The small molecule below binds the protein below.
Small molecule (SMILES): CC/C(=C(\c1ccc(O)cc1)c1ccc(OCCN(C)C)cc1)c1ccccc1

Sequence of chain 2.E:
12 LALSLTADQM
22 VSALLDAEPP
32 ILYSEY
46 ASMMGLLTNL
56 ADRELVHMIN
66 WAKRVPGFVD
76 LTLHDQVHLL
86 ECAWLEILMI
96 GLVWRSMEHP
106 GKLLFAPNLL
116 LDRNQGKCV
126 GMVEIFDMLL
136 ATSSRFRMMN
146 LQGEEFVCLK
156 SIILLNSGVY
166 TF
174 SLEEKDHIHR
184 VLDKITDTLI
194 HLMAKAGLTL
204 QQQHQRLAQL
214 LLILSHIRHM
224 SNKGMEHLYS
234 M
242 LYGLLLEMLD

Binding-site contacts:
Ligand atom C3 contacts residue PHE110 of chain 2.E at 4.0 Å (hydrophobic).
Ligand atom C6 contacts residue LEU52 of chain 2.E at 4.0 Å (hydrophobic).
Ligand atom C6 contacts residue ALA56 of chain 2.E at 3.9 Å (hydrophobic).
Ligand atom C10 contacts residue PHE131 of chain 2.E at 3.8 Å (hydrophobic).
Ligand atom C15 contacts residue GLY227 of chain 2.E at 3.7 Å.
Ligand atom O20 contacts residue LEU231 of chain 2.E at 3.8 Å.
Ligand atom C13 contacts residue MET49 of chain 2.E at 3.8 Å (hydrophobic).
Ligand atom C24 contacts residue THR53 of chain 2.E at 3.9 Å.
Ligand atom C23 contacts residue ALA56 of chain 2.E at 3.9 Å (hydrophobic).
Ligand atom C15 contacts residue LEU231 of chain 2.E at 3.6 Å (hydrophobic).
Ligand atom C26 contacts residue ASP57 of chain 2.E at 3.2 Å.
Ligand atom C25 contacts residue ASP57 of chain 2.E at 3.4 Å.
Ligand atom N24 contacts residue ASP57 of chain 2.E at 3.4 Å (salt-bridge).
Ligand atom C24 contacts residue ASP57 of chain 2.E at 3.0 Å.
Ligand atom C12 contacts residue MET127 of chain 2.E at 3.7 Å (hydrophobic).
Ligand atom C1 contacts residue PHE110 of chain 2.E at 3.9 Å (hydrophobic).
Ligand atom C10 contacts residue ILE130 of chain 2.E at 3.8 Å (hydrophobic).
Ligand atom C4 contacts residue GLU59 of chain 2.E at 3.4 Å.
Ligand atom C20 contacts residue LEU231 of chain 2.E at 3.9 Å (hydrophobic).
Ligand atom C20 contacts residue ALA56 of chain 2.E at 3.6 Å (hydrophobic).
Ligand atom C13 contacts residue MET127 of chain 2.E at 3.5 Å (hydrophobic).
Ligand atom C21 contacts residue TRP89 of chain 2.E at 4.0 Å (hydrophobic).
Ligand atom C19 contacts residue THR53 of chain 2.E at 3.8 Å.
Ligand atom O20 contacts residue THR53 of chain 2.E at 3.9 Å.
Ligand atom C19 contacts residue MET49 of chain 2.E at 4.0 Å (hydrophobic).
Ligand atom C2 contacts residue PHE110 of chain 2.E at 4.0 Å (hydrophobic).
Ligand atom C19 contacts residue LEU231 of chain 2.E at 3.9 Å (hydrophobic).
Ligand atom O4 contacts residue GLU59 of chain 2.E at 2.8 Å (salt-bridge).
Ligand atom C23 contacts residue ASP57 of chain 2.E at 3.5 Å.
Ligand atom C22 contacts residue ALA56 of chain 2.E at 3.6 Å (hydrophobic).
Ligand atom C14 contacts residue LEU231 of chain 2.E at 3.8 Å (hydrophobic).
Ligand atom C6 contacts residue PHE110 of chain 2.E at 4.0 Å (hydrophobic).
Ligand atom C4 contacts residue PHE110 of chain 2.E at 4.0 Å (hydrophobic).
Ligand atom C5 contacts residue PHE110 of chain 2.E at 3.9 Å (hydrophobic).
Ligand atom C21 contacts residue ALA56 of chain 2.E at 3.3 Å (hydrophobic).
Ligand atom O4 contacts residue ARG100 of chain 2.E at 2.8 Å (salt-bridge).
Ligand atom C22 contacts residue LEU90 of chain 2.E at 3.9 Å (hydrophobic).
Ligand atom C3 contacts residue LEU93 of chain 2.E at 3.8 Å (hydrophobic).
Ligand atom C5 contacts residue GLU59 of chain 2.E at 3.2 Å.
Ligand atom C9 contacts residue PHE110 of chain 2.E at 3.9 Å (hydrophobic).